Sequence of chain 1.C:
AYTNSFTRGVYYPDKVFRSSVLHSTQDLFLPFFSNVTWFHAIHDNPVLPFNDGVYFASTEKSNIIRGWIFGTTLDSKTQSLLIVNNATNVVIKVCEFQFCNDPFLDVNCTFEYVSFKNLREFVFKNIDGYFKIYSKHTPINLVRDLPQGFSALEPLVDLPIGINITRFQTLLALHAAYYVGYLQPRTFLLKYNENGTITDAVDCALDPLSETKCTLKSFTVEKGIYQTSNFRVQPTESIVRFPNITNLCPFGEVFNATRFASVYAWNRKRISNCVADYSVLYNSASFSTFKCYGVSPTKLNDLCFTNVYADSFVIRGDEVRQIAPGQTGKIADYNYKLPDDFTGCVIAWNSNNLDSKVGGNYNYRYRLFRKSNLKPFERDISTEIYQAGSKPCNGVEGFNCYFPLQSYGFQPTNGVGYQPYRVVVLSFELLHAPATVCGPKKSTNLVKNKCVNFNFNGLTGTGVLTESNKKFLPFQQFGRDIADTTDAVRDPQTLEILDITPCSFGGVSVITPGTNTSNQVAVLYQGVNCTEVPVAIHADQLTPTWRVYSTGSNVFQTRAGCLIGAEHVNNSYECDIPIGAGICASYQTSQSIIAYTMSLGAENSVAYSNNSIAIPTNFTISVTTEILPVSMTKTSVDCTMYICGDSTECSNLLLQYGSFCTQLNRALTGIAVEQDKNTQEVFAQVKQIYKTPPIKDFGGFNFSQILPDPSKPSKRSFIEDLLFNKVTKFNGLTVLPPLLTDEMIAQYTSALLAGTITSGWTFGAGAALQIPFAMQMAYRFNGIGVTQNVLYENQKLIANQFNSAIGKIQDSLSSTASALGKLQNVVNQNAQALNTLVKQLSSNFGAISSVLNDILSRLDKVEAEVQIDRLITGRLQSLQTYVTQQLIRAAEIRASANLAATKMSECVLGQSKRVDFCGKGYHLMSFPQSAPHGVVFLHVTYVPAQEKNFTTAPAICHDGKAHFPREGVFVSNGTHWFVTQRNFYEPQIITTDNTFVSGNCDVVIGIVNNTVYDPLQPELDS

The protein below binds the small molecule below.
Small molecule (SMILES): CC(=O)N[C@H]1[C@H](O[C@H]2[C@H](O)[C@@H](NC(C)=O)CO[C@@H]2CO)O[C@H](CO)[C@@H](O)[C@@H]1O

Binding-site contacts:
Ligand atom O5 contacts residue ASN799 of chain 1.C at 2.3 Å (h-bond).
Ligand atom C5 contacts residue SER801 of chain 1.C at 4.4 Å.
Ligand atom O5 contacts residue GLN802 of chain 1.C at 3.6 Å.
Ligand atom N2 contacts residue SER801 of chain 1.C at 4.0 Å.
Ligand atom C2 contacts residue SER801 of chain 1.C at 4.1 Å.
Ligand atom C5 contacts residue ASN799 of chain 1.C at 3.6 Å.
Ligand atom C1 contacts residue ASN799 of chain 1.C at 1.4 Å.
Ligand atom C2 contacts residue ASN799 of chain 1.C at 2.5 Å.
Ligand atom O5 contacts residue SER801 of chain 1.C at 4.3 Å.
Ligand atom C5 contacts residue GLN802 of chain 1.C at 3.2 Å.
Ligand atom C1 contacts residue GLN802 of chain 1.C at 4.0 Å.
Ligand atom O7 contacts residue ASN799 of chain 1.C at 3.0 Å (h-bond).
Ligand atom C4 contacts residue ASN799 of chain 1.C at 4.2 Å.
Ligand atom C1 contacts residue SER801 of chain 1.C at 3.5 Å.
Ligand atom N2 contacts residue ASN799 of chain 1.C at 3.0 Å (h-bond).
Ligand atom C3 contacts residue ASN799 of chain 1.C at 3.8 Å.
Ligand atom C8 contacts residue ASN799 of chain 1.C at 4.1 Å.
Ligand atom C6 contacts residue GLN802 of chain 1.C at 3.4 Å.
Ligand atom C3 contacts residue SER801 of chain 1.C at 4.3 Å.
Ligand atom C8 contacts residue LYS793 of chain 1.C at 4.3 Å.
Ligand atom C7 contacts residue ASN799 of chain 1.C at 3.2 Å.
Ligand atom O6 contacts residue GLN802 of chain 1.C at 2.7 Å (h-bond).